Sequence of chain 1.B:
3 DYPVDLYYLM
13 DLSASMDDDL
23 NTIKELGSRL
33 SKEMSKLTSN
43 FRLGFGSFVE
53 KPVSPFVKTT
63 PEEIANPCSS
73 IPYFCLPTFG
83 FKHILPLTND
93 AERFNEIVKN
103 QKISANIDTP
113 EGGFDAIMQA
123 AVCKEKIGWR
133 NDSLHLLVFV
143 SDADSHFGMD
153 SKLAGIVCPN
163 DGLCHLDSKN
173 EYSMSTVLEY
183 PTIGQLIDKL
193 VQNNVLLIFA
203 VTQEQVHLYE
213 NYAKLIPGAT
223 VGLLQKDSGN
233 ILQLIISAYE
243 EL

Binding-site contacts:
Ligand atom C7 contacts residue ASN133 of chain 1.B at 3.6 Å.
Ligand atom O7 contacts residue ASN133 of chain 1.B at 3.9 Å.
Ligand atom C1 contacts residue ASN133 of chain 1.B at 1.4 Å.
Ligand atom C3 contacts residue ASN133 of chain 1.B at 3.8 Å.
Ligand atom C2 contacts residue ASN133 of chain 1.B at 2.5 Å.
Ligand atom C4 contacts residue ASN133 of chain 1.B at 4.3 Å.
Ligand atom C5 contacts residue ASN133 of chain 1.B at 3.7 Å.
Ligand atom N2 contacts residue ASN133 of chain 1.B at 2.9 Å (h-bond).
Ligand atom O5 contacts residue ASN133 of chain 1.B at 2.4 Å (h-bond).

A small-molecule ligand and the protein it binds are described below.
Small molecule (SMILES): CC(=O)N[C@@H]1[C@@H](O)[C@H](O)[C@@H](CO)O[C@H]1O